Binding-site contacts:
Ligand atom C5 contacts residue PRO231 of chain 6.C at 3.7 Å (hydrophobic).
Ligand atom O6 contacts residue ASN283 of chain 6.A at 3.0 Å (h-bond).
Ligand atom O6 contacts residue GLY282 of chain 6.A at 3.5 Å.
Ligand atom C3 contacts residue ARG104 of chain 6.C at 3.8 Å.
Ligand atom C4 contacts residue ASP232 of chain 6.C at 3.4 Å.
Ligand atom C2 contacts residue ASP91 of chain 6.C at 3.2 Å.
Ligand atom O2 contacts residue ASP91 of chain 6.C at 2.5 Å (salt-bridge).
Ligand atom O2 contacts residue GLY282 of chain 6.A at 3.8 Å.
Ligand atom O4 contacts residue ARG95 of chain 6.C at 3.5 Å.
Ligand atom O3 contacts residue ASP91 of chain 6.C at 3.5 Å.
Ligand atom O5 contacts residue ASN283 of chain 6.A at 3.7 Å.
Ligand atom C6 contacts residue ALA273 of chain 6.A at 3.8 Å (hydrophobic).
Ligand atom C6 contacts residue ASN283 of chain 6.A at 3.8 Å.
Ligand atom O10 contacts residue ARG270 of chain 6.A at 3.6 Å.
Ligand atom N5 contacts residue PRO231 of chain 6.C at 3.0 Å (h-bond).
Ligand atom O7 contacts residue PRO274 of chain 6.A at 3.6 Å.
Ligand atom C1 contacts residue ASN283 of chain 6.A at 3.4 Å.
Ligand atom C10 contacts residue ASN275 of chain 6.A at 3.3 Å.
Ligand atom C4 contacts residue ASN275 of chain 6.A at 3.7 Å.
Ligand atom C5 contacts residue ASN275 of chain 6.A at 3.5 Å.
Ligand atom C5 contacts residue ASN283 of chain 6.A at 3.8 Å.
Ligand atom C5 contacts residue GLY282 of chain 6.A at 3.8 Å.
Ligand atom O6 contacts residue PRO274 of chain 6.A at 3.6 Å.
Ligand atom O4 contacts residue PRO231 of chain 6.C at 3.9 Å.
Ligand atom C10 contacts residue PRO231 of chain 6.C at 3.8 Å (hydrophobic).
Ligand atom C11 contacts residue GLY234 of chain 6.C at 3.8 Å.
Ligand atom O4 contacts residue ASN275 of chain 6.A at 3.0 Å (h-bond).
Ligand atom C11 contacts residue PRO231 of chain 6.C at 3.5 Å (hydrophobic).
Ligand atom O4 contacts residue ASP232 of chain 6.C at 2.8 Å (salt-bridge).
Ligand atom O6 contacts residue ALA273 of chain 6.A at 3.7 Å.
Ligand atom N5 contacts residue ASN275 of chain 6.A at 3.4 Å (h-bond).
Ligand atom C11 contacts residue ILE233 of chain 6.C at 3.6 Å (hydrophobic).
Ligand atom C5 contacts residue PRO274 of chain 6.A at 3.9 Å (hydrophobic).
Ligand atom C6 contacts residue GLY282 of chain 6.A at 3.6 Å.
Ligand atom C1 contacts residue ARG104 of chain 6.C at 3.8 Å.
Ligand atom O1B contacts residue ARG104 of chain 6.C at 3.0 Å (salt-bridge).
Ligand atom O2 contacts residue PRO274 of chain 6.A at 3.4 Å.
Ligand atom C11 contacts residue ASP232 of chain 6.C at 3.6 Å.
Ligand atom O10 contacts residue ASN275 of chain 6.A at 3.0 Å (h-bond).
Ligand atom C4 contacts residue PRO231 of chain 6.C at 3.6 Å (hydrophobic).

Sequence of chain 6.A:
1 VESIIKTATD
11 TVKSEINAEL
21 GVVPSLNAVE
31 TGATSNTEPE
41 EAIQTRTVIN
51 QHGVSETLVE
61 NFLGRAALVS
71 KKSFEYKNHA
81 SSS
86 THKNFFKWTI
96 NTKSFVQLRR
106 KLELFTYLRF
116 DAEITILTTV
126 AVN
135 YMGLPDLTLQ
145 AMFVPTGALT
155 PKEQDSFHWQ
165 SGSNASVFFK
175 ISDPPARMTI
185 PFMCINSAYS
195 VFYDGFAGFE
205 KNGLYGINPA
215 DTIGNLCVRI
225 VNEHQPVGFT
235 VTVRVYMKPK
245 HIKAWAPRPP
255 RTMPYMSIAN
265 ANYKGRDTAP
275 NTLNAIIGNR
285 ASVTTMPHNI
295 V

A protein and the small-molecule ligand that binds it are described below.
Small molecule (SMILES): CC(=O)N[C@@H]1[C@@H](O)[C@H](O[C@@H]2O[C@H](CO)[C@H](O)[C@H](O[C@]3(C(=O)O)C[C@H](O)[C@@H](NC(C)=O)[C@H]([C@H](O)[C@H](O)CO)O3)[C@H]2O)[C@@H](CO)O[C@H]1O

Sequence of chain 6.C:
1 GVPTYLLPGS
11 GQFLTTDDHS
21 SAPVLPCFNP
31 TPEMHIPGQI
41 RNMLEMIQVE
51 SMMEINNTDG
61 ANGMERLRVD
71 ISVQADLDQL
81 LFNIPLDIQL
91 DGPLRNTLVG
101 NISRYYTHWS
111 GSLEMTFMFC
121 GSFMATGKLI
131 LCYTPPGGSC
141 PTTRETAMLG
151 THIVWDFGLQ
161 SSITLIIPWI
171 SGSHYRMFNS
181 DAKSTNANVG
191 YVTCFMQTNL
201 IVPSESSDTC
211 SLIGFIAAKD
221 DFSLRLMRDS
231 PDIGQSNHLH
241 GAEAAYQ